The small molecule below binds the protein below.
Small molecule (SMILES): CC(=O)N[C@@H]1[C@@H](O)[C@H](O)[C@@H](CO)O[C@H]1O

Binding-site contacts:
Ligand atom C8 contacts residue PRO78 of chain 1.A at 3.8 Å (hydrophobic).
Ligand atom C1 contacts residue ASN80 of chain 1.A at 1.4 Å.
Ligand atom C5 contacts residue ASN80 of chain 1.A at 3.6 Å.
Ligand atom C6 contacts residue HIS119 of chain 1.A at 4.3 Å.
Ligand atom O5 contacts residue HIS119 of chain 1.A at 3.5 Å (h-bond).
Ligand atom C8 contacts residue ASN80 of chain 1.A at 4.4 Å.
Ligand atom N2 contacts residue ASN80 of chain 1.A at 2.9 Å (h-bond).
Ligand atom C3 contacts residue ASN80 of chain 1.A at 3.8 Å.
Ligand atom C2 contacts residue ASN80 of chain 1.A at 2.4 Å.
Ligand atom O5 contacts residue ASN80 of chain 1.A at 2.4 Å (h-bond).
Ligand atom C1 contacts residue HIS119 of chain 1.A at 4.0 Å.
Ligand atom C8 contacts residue LEU79 of chain 1.A at 3.9 Å (hydrophobic).
Ligand atom C5 contacts residue HIS119 of chain 1.A at 4.3 Å.
Ligand atom C7 contacts residue ASN80 of chain 1.A at 4.0 Å.
Ligand atom C4 contacts residue ASN80 of chain 1.A at 4.2 Å.

Sequence of chain 1.A:
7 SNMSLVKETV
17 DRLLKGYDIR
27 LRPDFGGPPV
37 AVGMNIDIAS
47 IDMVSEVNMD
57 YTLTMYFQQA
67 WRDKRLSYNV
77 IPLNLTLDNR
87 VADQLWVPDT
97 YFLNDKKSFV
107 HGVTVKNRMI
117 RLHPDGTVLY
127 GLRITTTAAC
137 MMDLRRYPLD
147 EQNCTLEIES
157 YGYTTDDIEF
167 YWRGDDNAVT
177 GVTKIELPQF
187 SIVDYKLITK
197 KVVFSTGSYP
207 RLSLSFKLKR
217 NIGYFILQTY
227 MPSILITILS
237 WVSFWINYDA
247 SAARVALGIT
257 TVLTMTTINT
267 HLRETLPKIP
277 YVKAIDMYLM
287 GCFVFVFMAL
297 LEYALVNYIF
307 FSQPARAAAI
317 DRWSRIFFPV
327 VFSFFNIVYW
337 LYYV